Binding-site contacts:
Ligand atom N08 contacts residue VAL246 of chain 1.A at 3.8 Å.
Ligand atom C02 contacts residue ALA259 of chain 1.A at 3.6 Å (hydrophobic).
Ligand atom C13 contacts residue GLN313 of chain 1.A at 3.4 Å.
Ligand atom C04 contacts residue GLU309 of chain 1.A at 3.3 Å.
Ligand atom C15 contacts residue ASP314 of chain 1.A at 3.3 Å.
Ligand atom C11 contacts residue LEU311 of chain 1.A at 3.7 Å (hydrophobic).
Ligand atom C01 contacts residue VAL292 of chain 1.A at 3.8 Å (hydrophobic).
Ligand atom C19 contacts residue SER312 of chain 1.A at 3.5 Å.
Ligand atom C13 contacts residue ASP314 of chain 1.A at 3.7 Å.
Ligand atom O20 contacts residue GLU236 of chain 1.A at 3.0 Å (salt-bridge).
Ligand atom C16 contacts residue ILE238 of chain 1.A at 3.7 Å (hydrophobic).
Ligand atom C10 contacts residue ILE238 of chain 1.A at 3.5 Å (hydrophobic).
Ligand atom C09 contacts residue ILE238 of chain 1.A at 3.8 Å (hydrophobic).
Ligand atom N05 contacts residue LEU311 of chain 1.A at 3.3 Å (h-bond).
Ligand atom C13 contacts residue SER312 of chain 1.A at 3.7 Å.
Ligand atom O29 contacts residue ALA372 of chain 1.A at 3.6 Å.
Ligand atom N06 contacts residue LEU362 of chain 1.A at 3.6 Å.
Ligand atom C03 contacts residue LEU362 of chain 1.A at 3.7 Å (hydrophobic).
Ligand atom C07 contacts residue LEU362 of chain 1.A at 3.6 Å (hydrophobic).
Ligand atom N12 contacts residue LEU311 of chain 1.A at 2.6 Å (h-bond).
Ligand atom C10 contacts residue LEU362 of chain 1.A at 3.7 Å (hydrophobic).
Ligand atom C01 contacts residue PHE308 of chain 1.A at 3.6 Å (hydrophobic).
Ligand atom N18 contacts residue ILE238 of chain 1.A at 3.8 Å.
Ligand atom C25 contacts residue VAL246 of chain 1.A at 3.7 Å (hydrophobic).
Ligand atom C15 contacts residue ILE238 of chain 1.A at 3.8 Å (hydrophobic).
Ligand atom C28 contacts residue ASN360 of chain 1.A at 3.7 Å.
Ligand atom C14 contacts residue SER312 of chain 1.A at 3.7 Å.
Ligand atom C22 contacts residue GLN359 of chain 1.A at 3.6 Å.
Ligand atom O20 contacts residue ILE238 of chain 1.A at 3.7 Å.
Ligand atom C03 contacts residue ALA259 of chain 1.A at 3.5 Å (hydrophobic).
Ligand atom C19 contacts residue LEU311 of chain 1.A at 3.7 Å (hydrophobic).
Ligand atom C14 contacts residue LEU311 of chain 1.A at 3.8 Å (hydrophobic).
Ligand atom C13 contacts residue LEU311 of chain 1.A at 3.0 Å (hydrophobic).
Ligand atom C04 contacts residue ALA259 of chain 1.A at 3.2 Å (hydrophobic).
Ligand atom C04 contacts residue LEU362 of chain 1.A at 3.7 Å (hydrophobic).
Ligand atom C24 contacts residue GLU240 of chain 1.A at 3.6 Å.
Ligand atom C22 contacts residue ASP314 of chain 1.A at 3.7 Å.
Ligand atom N05 contacts residue LEU362 of chain 1.A at 3.6 Å.
Ligand atom C25 contacts residue GLU240 of chain 1.A at 3.8 Å.
Ligand atom C17 contacts residue ILE238 of chain 1.A at 3.6 Å (hydrophobic).

A protein and the small-molecule ligand that binds it are described below.
Small molecule (SMILES): CCc1cnn2c(NCc3ccc[n+](O)c3)cc(N3CCCC[C@H]3CCO)nc12

Sequence of chain 1.A:
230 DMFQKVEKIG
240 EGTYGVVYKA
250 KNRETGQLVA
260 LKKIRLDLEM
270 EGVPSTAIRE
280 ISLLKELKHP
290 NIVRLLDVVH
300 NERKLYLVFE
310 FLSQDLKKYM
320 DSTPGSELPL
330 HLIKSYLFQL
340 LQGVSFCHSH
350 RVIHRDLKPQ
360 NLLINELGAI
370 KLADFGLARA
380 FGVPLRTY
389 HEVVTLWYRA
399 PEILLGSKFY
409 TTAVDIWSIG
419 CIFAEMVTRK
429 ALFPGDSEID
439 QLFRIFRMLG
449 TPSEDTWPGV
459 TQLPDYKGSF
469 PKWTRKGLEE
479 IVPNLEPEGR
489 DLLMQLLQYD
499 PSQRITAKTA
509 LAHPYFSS